Binding-site contacts:
Ligand atom O6 contacts residue SER346 of chain 1.I at 2.9 Å (h-bond).
Ligand atom C6 contacts residue SER346 of chain 1.I at 3.8 Å.
Ligand atom O5 contacts residue ASN344 of chain 1.I at 3.1 Å (h-bond).
Ligand atom C2 contacts residue ASN344 of chain 1.I at 3.9 Å.
Ligand atom O7 contacts residue ARG377 of chain 1.I at 3.6 Å (salt-bridge).
Ligand atom O5 contacts residue SER346 of chain 1.I at 3.0 Å (h-bond).
Ligand atom C8 contacts residue THR330 of chain 1.I at 3.6 Å.
Ligand atom C1 contacts residue ASN344 of chain 1.I at 3.3 Å.
Ligand atom C8 contacts residue ARG377 of chain 1.I at 4.3 Å.
Ligand atom C1 contacts residue SER346 of chain 1.I at 3.7 Å.
Ligand atom O7 contacts residue THR331 of chain 1.I at 4.3 Å.
Ligand atom C5 contacts residue SER346 of chain 1.I at 3.8 Å.
Ligand atom C7 contacts residue ARG377 of chain 1.I at 4.2 Å.
Ligand atom C5 contacts residue ASN344 of chain 1.I at 4.4 Å.
Ligand atom O6 contacts residue ASN344 of chain 1.I at 4.0 Å.
Ligand atom O7 contacts residue ASN344 of chain 1.I at 3.6 Å.
Ligand atom C8 contacts residue THR331 of chain 1.I at 4.1 Å.

Sequence of chain 1.I:
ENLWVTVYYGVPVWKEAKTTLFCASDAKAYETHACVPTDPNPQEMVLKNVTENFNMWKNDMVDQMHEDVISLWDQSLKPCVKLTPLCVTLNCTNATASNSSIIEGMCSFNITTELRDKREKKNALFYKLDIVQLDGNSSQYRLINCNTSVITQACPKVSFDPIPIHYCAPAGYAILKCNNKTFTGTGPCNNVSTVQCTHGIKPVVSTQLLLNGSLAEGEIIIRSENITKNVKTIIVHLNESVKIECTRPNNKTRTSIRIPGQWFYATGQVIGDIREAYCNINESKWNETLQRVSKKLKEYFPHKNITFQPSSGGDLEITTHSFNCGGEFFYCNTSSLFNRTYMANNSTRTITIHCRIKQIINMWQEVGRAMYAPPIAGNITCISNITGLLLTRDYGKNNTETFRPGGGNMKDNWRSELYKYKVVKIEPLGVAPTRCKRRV

A small-molecule ligand and the protein it binds are described below.
Small molecule (SMILES): CC(=O)N[C@H]1[C@H](O[C@H]2[C@H](O)[C@@H](NC(C)=O)CO[C@@H]2CO)O[C@H](CO)[C@@H](O[C@@H]2O[C@H](CO)[C@@H](O)[C@H](O)[C@@H]2O)[C@@H]1O